Sequence of chain 1.B:
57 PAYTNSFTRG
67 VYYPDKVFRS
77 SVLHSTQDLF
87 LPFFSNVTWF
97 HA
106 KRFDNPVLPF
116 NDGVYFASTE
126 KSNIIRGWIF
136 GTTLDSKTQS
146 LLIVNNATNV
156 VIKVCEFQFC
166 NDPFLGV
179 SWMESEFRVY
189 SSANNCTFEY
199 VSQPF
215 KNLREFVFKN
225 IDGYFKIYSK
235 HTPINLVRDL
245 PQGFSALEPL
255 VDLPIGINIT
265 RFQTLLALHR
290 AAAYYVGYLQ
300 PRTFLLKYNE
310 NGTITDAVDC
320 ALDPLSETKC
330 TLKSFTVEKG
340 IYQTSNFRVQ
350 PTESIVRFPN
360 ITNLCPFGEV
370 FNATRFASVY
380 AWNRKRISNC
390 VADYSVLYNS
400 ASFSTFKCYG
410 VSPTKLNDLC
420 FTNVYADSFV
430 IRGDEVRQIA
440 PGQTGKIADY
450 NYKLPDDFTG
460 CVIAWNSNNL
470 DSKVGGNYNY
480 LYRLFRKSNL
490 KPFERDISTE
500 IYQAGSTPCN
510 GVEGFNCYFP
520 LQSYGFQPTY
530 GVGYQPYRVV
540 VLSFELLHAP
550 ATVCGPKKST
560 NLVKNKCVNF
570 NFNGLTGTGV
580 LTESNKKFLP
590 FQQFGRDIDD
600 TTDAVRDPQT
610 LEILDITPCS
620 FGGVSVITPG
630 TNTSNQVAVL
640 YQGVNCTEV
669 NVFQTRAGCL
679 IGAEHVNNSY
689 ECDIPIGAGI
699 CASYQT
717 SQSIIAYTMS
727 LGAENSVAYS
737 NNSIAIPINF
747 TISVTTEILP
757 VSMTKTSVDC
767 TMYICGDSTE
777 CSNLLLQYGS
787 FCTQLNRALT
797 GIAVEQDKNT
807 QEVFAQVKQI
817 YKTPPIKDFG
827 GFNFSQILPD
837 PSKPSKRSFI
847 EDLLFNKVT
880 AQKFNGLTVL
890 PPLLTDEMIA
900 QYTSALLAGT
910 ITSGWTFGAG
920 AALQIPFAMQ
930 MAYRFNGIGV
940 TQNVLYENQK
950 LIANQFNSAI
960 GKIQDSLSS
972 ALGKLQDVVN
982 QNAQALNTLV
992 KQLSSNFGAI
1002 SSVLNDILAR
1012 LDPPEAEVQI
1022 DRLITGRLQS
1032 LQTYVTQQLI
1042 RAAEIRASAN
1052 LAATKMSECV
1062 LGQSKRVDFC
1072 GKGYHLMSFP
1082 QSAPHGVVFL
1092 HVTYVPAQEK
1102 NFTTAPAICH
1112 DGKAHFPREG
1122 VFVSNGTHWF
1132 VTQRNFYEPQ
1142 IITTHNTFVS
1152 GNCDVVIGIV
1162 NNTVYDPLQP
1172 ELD

A protein and the small-molecule ligand that binds it are described below.
Small molecule (SMILES): CC(=O)N[C@@H]1[C@@H](O)[C@H](O)[C@@H](CO)O[C@H]1O

Binding-site contacts:
Ligand atom O6 contacts residue ASN745 of chain 1.B at 4.5 Å.
Ligand atom C3 contacts residue ASN745 of chain 1.B at 3.8 Å.
Ligand atom C5 contacts residue ASN745 of chain 1.B at 3.7 Å.
Ligand atom O3 contacts residue LEU950 of chain 1.B at 4.5 Å.
Ligand atom C4 contacts residue ASN745 of chain 1.B at 4.2 Å.
Ligand atom C1 contacts residue ASN745 of chain 1.B at 1.4 Å.
Ligand atom C7 contacts residue ASN745 of chain 1.B at 4.0 Å.
Ligand atom O4 contacts residue LEU950 of chain 1.B at 4.2 Å.
Ligand atom O5 contacts residue ASN745 of chain 1.B at 2.4 Å (h-bond).
Ligand atom C3 contacts residue LEU950 of chain 1.B at 4.1 Å (hydrophobic).
Ligand atom N2 contacts residue ASN745 of chain 1.B at 2.9 Å (h-bond).
Ligand atom C2 contacts residue ASN745 of chain 1.B at 2.5 Å.
Ligand atom C8 contacts residue ASN745 of chain 1.B at 4.4 Å.